Sequence of chain 2.A:
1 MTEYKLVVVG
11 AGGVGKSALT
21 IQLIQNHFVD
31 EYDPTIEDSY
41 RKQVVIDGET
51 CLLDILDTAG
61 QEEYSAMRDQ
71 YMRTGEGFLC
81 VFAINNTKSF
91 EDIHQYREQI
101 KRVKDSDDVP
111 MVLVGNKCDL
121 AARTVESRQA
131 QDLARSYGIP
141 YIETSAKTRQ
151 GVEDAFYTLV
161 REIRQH

A protein and the small-molecule ligand that binds it are described below.
Small molecule (SMILES): C[C@@H](O[P](=O)(O)O[P](=O)(O)O[P](=O)(O)OC[C@H]1O[C@@H](n2cnc3c(=O)[nH]c(N)nc32)[C@H](O)[C@@H]1O)c1ccccc1[N+](=O)[O-]

Binding-site contacts:
Ligand atom C4 contacts residue PHE28 of chain 2.A at 3.1 Å (hydrophobic).
Ligand atom C6 contacts residue LYS117 of chain 2.A at 3.5 Å.
Ligand atom O2' contacts residue ASP30 of chain 2.A at 3.6 Å.
Ligand atom N7 contacts residue ALA18 of chain 2.A at 3.7 Å.
Ligand atom CM' contacts residue GLY13 of chain 2.A at 3.1 Å.
Ligand atom N1 contacts residue ASP119 of chain 2.A at 3.2 Å (salt-bridge).
Ligand atom O6 contacts residue LYS117 of chain 2.A at 3.4 Å.
Ligand atom N7 contacts residue GLY15 of chain 2.A at 3.6 Å.
Ligand atom O1B contacts residue GLY15 of chain 2.A at 2.8 Å (h-bond).
Ligand atom C4B contacts residue LYS117 of chain 2.A at 3.5 Å.
Ligand atom N2 contacts residue ASP119 of chain 2.A at 3.3 Å (salt-bridge).
Ligand atom O4' contacts residue LYS117 of chain 2.A at 2.6 Å (salt-bridge).
Ligand atom O2G contacts residue GLY60 of chain 2.A at 2.9 Å (h-bond).
Ligand atom C8 contacts residue ALA18 of chain 2.A at 3.3 Å (hydrophobic).
Ligand atom O1A contacts residue GLY15 of chain 2.A at 2.9 Å.
Ligand atom CM' contacts residue GLY12 of chain 2.A at 3.5 Å.
Ligand atom O6 contacts residue ASN116 of chain 2.A at 3.2 Å (h-bond).
Ligand atom N7 contacts residue ASN116 of chain 2.A at 3.4 Å (h-bond).
Ligand atom O3B contacts residue GLY13 of chain 2.A at 2.7 Å (h-bond).
Ligand atom O3A contacts residue GLY13 of chain 2.A at 3.6 Å.
Ligand atom O2G contacts residue GLY12 of chain 2.A at 3.6 Å.
Ligand atom O2' contacts residue VAL29 of chain 2.A at 3.4 Å (h-bond).
Ligand atom O2B contacts residue MG1 of chain 2.B at 3.0 Å.
Ligand atom N3 contacts residue PHE28 of chain 2.A at 2.9 Å.
Ligand atom O1B contacts residue LYS16 of chain 2.A at 2.9 Å (salt-bridge).
Ligand atom O1A contacts residue LYS16 of chain 2.A at 3.5 Å (salt-bridge).
Ligand atom O2B contacts residue SER17 of chain 2.A at 3.2 Å (h-bond).
Ligand atom N9 contacts residue PHE28 of chain 2.A at 3.4 Å.
Ligand atom O2G contacts residue LYS16 of chain 2.A at 3.6 Å.
Ligand atom O'L contacts residue PRO34 of chain 2.A at 3.2 Å.
Ligand atom O1B contacts residue GLY13 of chain 2.A at 3.6 Å.
Ligand atom O1A contacts residue ALA18 of chain 2.A at 3.2 Å (h-bond).
Ligand atom O6 contacts residue ALA146 of chain 2.A at 2.9 Å (h-bond).
Ligand atom O3B contacts residue LYS16 of chain 2.A at 3.6 Å.
Ligand atom O1B contacts residue VAL14 of chain 2.A at 3.5 Å (h-bond).
Ligand atom O1A contacts residue SER17 of chain 2.A at 3.3 Å (h-bond).
Ligand atom O1G contacts residue MG1 of chain 2.B at 2.5 Å.
Ligand atom O6 contacts residue SER145 of chain 2.A at 3.4 Å.
Ligand atom O2A contacts residue SER17 of chain 2.A at 3.4 Å.
Ligand atom C6' contacts residue GLY13 of chain 2.A at 3.7 Å.